Sequence of chain 1.F:
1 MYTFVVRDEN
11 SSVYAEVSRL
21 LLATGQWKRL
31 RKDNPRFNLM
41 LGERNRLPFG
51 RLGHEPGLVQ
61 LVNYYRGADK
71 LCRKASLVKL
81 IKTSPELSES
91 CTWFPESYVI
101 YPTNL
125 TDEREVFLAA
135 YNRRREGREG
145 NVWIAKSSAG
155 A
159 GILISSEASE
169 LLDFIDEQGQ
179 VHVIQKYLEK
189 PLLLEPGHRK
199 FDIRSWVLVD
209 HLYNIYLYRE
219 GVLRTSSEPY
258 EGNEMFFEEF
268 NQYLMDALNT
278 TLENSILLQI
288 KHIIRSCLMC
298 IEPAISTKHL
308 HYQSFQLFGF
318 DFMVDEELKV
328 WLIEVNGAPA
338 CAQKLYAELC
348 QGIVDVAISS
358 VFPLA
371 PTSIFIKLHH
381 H

This protein binds this small molecule.
Small molecule (SMILES): Nc1ncnc2c1ncn2[C@@H]1O[C@H](CO[P](=O)(O)O[P](=O)(O)CP(=O)(O)O)[C@@H](O)[C@H]1O

Binding-site contacts:
Ligand atom C8 contacts residue LYS150 of chain 1.F at 3.5 Å.
Ligand atom PG contacts residue GLU331 of chain 1.F at 3.3 Å.
Ligand atom O3G contacts residue MG1 of chain 1.U at 3.1 Å.
Ligand atom N6 contacts residue LYS184 of chain 1.F at 2.8 Å (salt-bridge).
Ligand atom N6 contacts residue ILE148 of chain 1.F at 3.8 Å.
Ligand atom N3 contacts residue TYR185 of chain 1.F at 3.9 Å.
Ligand atom O3G contacts residue ASN333 of chain 1.F at 2.8 Å (h-bond).
Ligand atom N7 contacts residue GLN183 of chain 1.F at 3.5 Å (h-bond).
Ligand atom O2G contacts residue ARG222 of chain 1.F at 3.7 Å.
Ligand atom C2 contacts residue LYS198 of chain 1.F at 3.3 Å.
Ligand atom C6 contacts residue LYS184 of chain 1.F at 3.8 Å.
Ligand atom O1G contacts residue ARG202 of chain 1.F at 3.8 Å.
Ligand atom N6 contacts residue TYR185 of chain 1.F at 3.6 Å.
Ligand atom C2' contacts residue LYS198 of chain 1.F at 3.8 Å.
Ligand atom O2G contacts residue GLU331 of chain 1.F at 3.5 Å (salt-bridge).
Ligand atom O1B contacts residue GLU331 of chain 1.F at 2.7 Å (salt-bridge).
Ligand atom N1 contacts residue LEU186 of chain 1.F at 2.7 Å (h-bond).
Ligand atom PG contacts residue ASP318 of chain 1.F at 3.5 Å.
Ligand atom O3' contacts residue ASP200 of chain 1.F at 3.5 Å.
Ligand atom O1A contacts residue GLU331 of chain 1.F at 3.2 Å.
Ligand atom N6 contacts residue GLN183 of chain 1.F at 3.1 Å (h-bond).
Ligand atom O1B contacts residue LYS74 of chain 1.F at 3.8 Å.
Ligand atom O2' contacts residue MET320 of chain 1.F at 3.7 Å.
Ligand atom C6 contacts residue GLN183 of chain 1.F at 3.9 Å.
Ligand atom C1' contacts residue LYS198 of chain 1.F at 3.8 Å.
Ligand atom O2A contacts residue LYS150 of chain 1.F at 3.2 Å (salt-bridge).
Ligand atom O3G contacts residue GLU331 of chain 1.F at 2.0 Å (salt-bridge).
Ligand atom N7 contacts residue LYS150 of chain 1.F at 3.2 Å (salt-bridge).
Ligand atom N1 contacts residue TYR185 of chain 1.F at 3.5 Å.
Ligand atom C6 contacts residue LEU186 of chain 1.F at 3.8 Å (hydrophobic).
Ligand atom C4 contacts residue LYS198 of chain 1.F at 3.6 Å.
Ligand atom O3G contacts residue ASP318 of chain 1.F at 3.7 Å.
Ligand atom N3 contacts residue LYS198 of chain 1.F at 2.6 Å (salt-bridge).
Ligand atom C6 contacts residue TYR185 of chain 1.F at 3.8 Å (hydrophobic).
Ligand atom O1B contacts residue MG1 of chain 1.U at 2.9 Å.
Ligand atom O2' contacts residue LYS198 of chain 1.F at 3.0 Å (salt-bridge).
Ligand atom C2 contacts residue LEU186 of chain 1.F at 3.4 Å (hydrophobic).
Ligand atom O1G contacts residue ARG222 of chain 1.F at 3.7 Å.
Ligand atom O2B contacts residue ALA155 of chain 1.F at 3.3 Å (h-bond).
Ligand atom O2G contacts residue ASP318 of chain 1.F at 2.3 Å (salt-bridge).